The protein below binds the small molecule below.
Small molecule (SMILES): Cc1ccc(O)cc1

Binding-site contacts:
Ligand atom CD1 contacts residue GLY103 of chain 2.A at 3.8 Å.
Ligand atom CZ contacts residue FE1 of chain 2.F at 3.5 Å.
Ligand atom CE1 contacts residue GLU104 of chain 2.A at 3.6 Å.
Ligand atom CE1 contacts residue FE1 of chain 2.E at 3.9 Å.
Ligand atom CG contacts residue PHE176 of chain 2.A at 4.1 Å (hydrophobic).
Ligand atom CE2 contacts residue GLU231 of chain 2.A at 4.2 Å.
Ligand atom CG contacts residue GLY103 of chain 2.A at 4.2 Å.
Ligand atom CE1 contacts residue ALA107 of chain 2.A at 3.7 Å (hydrophobic).
Ligand atom CD1 contacts residue GLU104 of chain 2.A at 4.0 Å.
Ligand atom CE2 contacts residue PHE196 of chain 2.A at 4.0 Å (hydrophobic).
Ligand atom CE1 contacts residue GLU197 of chain 2.A at 4.0 Å.
Ligand atom CG contacts residue PHE196 of chain 2.A at 4.0 Å (hydrophobic).
Ligand atom OH contacts residue GLU231 of chain 2.A at 3.0 Å (salt-bridge).
Ligand atom CZ contacts residue GLU231 of chain 2.A at 3.9 Å.
Ligand atom CE1 contacts residue GLU134 of chain 2.A at 3.8 Å.
Ligand atom CB contacts residue ILE100 of chain 2.A at 4.0 Å (hydrophobic).
Ligand atom CE2 contacts residue FE1 of chain 2.E at 3.8 Å.
Ligand atom CD2 contacts residue PHE196 of chain 2.A at 3.9 Å (hydrophobic).
Ligand atom CD1 contacts residue ALA107 of chain 2.A at 3.9 Å (hydrophobic).
Ligand atom CZ contacts residue PHE196 of chain 2.A at 4.1 Å (hydrophobic).
Ligand atom CD2 contacts residue GLU104 of chain 2.A at 3.8 Å.
Ligand atom CD1 contacts residue ILE180 of chain 2.A at 4.2 Å (hydrophobic).
Ligand atom CB contacts residue GLY103 of chain 2.A at 3.6 Å.
Ligand atom CB contacts residue GLU104 of chain 2.A at 3.7 Å.
Ligand atom CD1 contacts residue PHE196 of chain 2.A at 4.2 Å (hydrophobic).
Ligand atom CE2 contacts residue THR201 of chain 2.A at 4.0 Å.
Ligand atom CE2 contacts residue GLU104 of chain 2.A at 3.5 Å.
Ligand atom CZ contacts residue GLU134 of chain 2.A at 4.0 Å.
Ligand atom CZ contacts residue FE1 of chain 2.E at 3.3 Å.
Ligand atom CZ contacts residue GLU104 of chain 2.A at 3.4 Å.
Ligand atom OH contacts residue GLU134 of chain 2.A at 3.3 Å (salt-bridge).
Ligand atom CE1 contacts residue FE1 of chain 2.F at 4.0 Å.
Ligand atom OH contacts residue GLU197 of chain 2.A at 3.0 Å (salt-bridge).
Ligand atom OH contacts residue GLU104 of chain 2.A at 3.8 Å.
Ligand atom CB contacts residue PHE176 of chain 2.A at 3.3 Å (hydrophobic).
Ligand atom CG contacts residue GLU104 of chain 2.A at 4.0 Å.
Ligand atom OH contacts residue FE1 of chain 2.E at 2.9 Å.
Ligand atom OH contacts residue FE1 of chain 2.F at 2.2 Å.
Ligand atom CE2 contacts residue PHE205 of chain 2.A at 4.1 Å (hydrophobic).
Ligand atom CZ contacts residue GLU197 of chain 2.A at 3.9 Å.

Sequence of chain 2.A:
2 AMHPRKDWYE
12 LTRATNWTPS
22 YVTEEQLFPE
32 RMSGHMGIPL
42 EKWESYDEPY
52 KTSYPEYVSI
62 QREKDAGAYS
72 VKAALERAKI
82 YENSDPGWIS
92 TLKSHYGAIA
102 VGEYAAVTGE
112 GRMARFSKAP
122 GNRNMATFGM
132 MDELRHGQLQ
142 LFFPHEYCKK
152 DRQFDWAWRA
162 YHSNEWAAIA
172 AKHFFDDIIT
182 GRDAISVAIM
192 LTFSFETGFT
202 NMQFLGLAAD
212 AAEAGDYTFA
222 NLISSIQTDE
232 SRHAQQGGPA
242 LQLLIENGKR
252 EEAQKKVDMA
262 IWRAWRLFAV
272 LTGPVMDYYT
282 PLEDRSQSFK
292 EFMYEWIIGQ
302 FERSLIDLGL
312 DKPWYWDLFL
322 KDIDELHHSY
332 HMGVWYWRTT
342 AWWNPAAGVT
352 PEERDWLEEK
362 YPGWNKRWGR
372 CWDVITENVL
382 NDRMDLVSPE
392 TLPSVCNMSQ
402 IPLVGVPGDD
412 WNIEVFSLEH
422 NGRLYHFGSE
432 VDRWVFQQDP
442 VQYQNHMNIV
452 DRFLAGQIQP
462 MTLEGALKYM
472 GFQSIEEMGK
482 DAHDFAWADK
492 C